Sequence of chain 1.C:
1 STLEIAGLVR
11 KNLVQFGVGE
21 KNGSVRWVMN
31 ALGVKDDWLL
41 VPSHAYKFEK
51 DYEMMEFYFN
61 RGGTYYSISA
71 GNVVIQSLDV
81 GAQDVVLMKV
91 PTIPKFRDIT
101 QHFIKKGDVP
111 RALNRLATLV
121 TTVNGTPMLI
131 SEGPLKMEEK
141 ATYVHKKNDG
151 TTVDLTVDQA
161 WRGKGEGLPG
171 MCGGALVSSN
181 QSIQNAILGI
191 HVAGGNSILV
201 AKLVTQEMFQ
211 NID

Binding-site contacts:
Ligand atom C1 contacts residue GLY170 of chain 1.C at 3.5 Å.
Ligand atom CE1 contacts residue GLY170 of chain 1.C at 3.8 Å.
Ligand atom CA2 contacts residue GLY170 of chain 1.C at 4.0 Å.
Ligand atom C2 contacts residue GLY170 of chain 1.C at 3.1 Å.
Ligand atom CH3 contacts residue CYS172 of chain 1.C at 1.9 Å (hydrophobic).
Ligand atom CD2 contacts residue VAL28 of chain 1.C at 3.0 Å (hydrophobic).
Ligand atom CG1 contacts residue VAL28 of chain 1.C at 3.6 Å (hydrophobic).
Ligand atom CE2 contacts residue TRP27 of chain 1.C at 4.1 Å (hydrophobic).
Ligand atom O2 contacts residue GLY170 of chain 1.C at 2.4 Å (h-bond).
Ligand atom CE2 contacts residue MET29 of chain 1.C at 3.1 Å (hydrophobic).
Ligand atom CG1 contacts residue MET29 of chain 1.C at 3.9 Å (hydrophobic).
Ligand atom N contacts residue VAL28 of chain 1.C at 2.8 Å (h-bond).
Ligand atom CE2 contacts residue VAL28 of chain 1.C at 3.6 Å (hydrophobic).
Ligand atom CG2 contacts residue LYS147 of chain 1.C at 3.2 Å.
Ligand atom O2 contacts residue PRO169 of chain 1.C at 3.0 Å.
Ligand atom CZ contacts residue GLN15 of chain 1.C at 4.0 Å.
Ligand atom CZ contacts residue ASN30 of chain 1.C at 3.9 Å.
Ligand atom C1 contacts residue CYS172 of chain 1.C at 2.9 Å (hydrophobic).
Ligand atom CB2 contacts residue VAL28 of chain 1.C at 3.6 Å (hydrophobic).
Ligand atom CG contacts residue TRP27 of chain 1.C at 3.9 Å (hydrophobic).
Ligand atom CD2 contacts residue MET29 of chain 1.C at 3.2 Å (hydrophobic).
Ligand atom O1 contacts residue PRO169 of chain 1.C at 4.0 Å.
Ligand atom N2 contacts residue CYS172 of chain 1.C at 3.5 Å (h-bond).
Ligand atom CB contacts residue VAL28 of chain 1.C at 3.3 Å (hydrophobic).
Ligand atom CE1 contacts residue ASN30 of chain 1.C at 4.0 Å.
Ligand atom C1 contacts residue MET171 of chain 1.C at 4.0 Å (hydrophobic).
Ligand atom CG contacts residue VAL28 of chain 1.C at 3.2 Å (hydrophobic).
Ligand atom C2 contacts residue VAL28 of chain 1.C at 3.6 Å (hydrophobic).
Ligand atom CD1 contacts residue GLY170 of chain 1.C at 3.4 Å.
Ligand atom CZ contacts residue MET29 of chain 1.C at 3.4 Å (hydrophobic).
Ligand atom CA2 contacts residue VAL28 of chain 1.C at 3.5 Å (hydrophobic).
Ligand atom N contacts residue GLY170 of chain 1.C at 3.6 Å.
Ligand atom CA contacts residue VAL28 of chain 1.C at 3.6 Å (hydrophobic).
Ligand atom O1 contacts residue CYS172 of chain 1.C at 2.8 Å (h-bond).
Ligand atom CB contacts residue TRP27 of chain 1.C at 3.7 Å (hydrophobic).
Ligand atom CD2 contacts residue TRP27 of chain 1.C at 3.2 Å (hydrophobic).
Ligand atom CE1 contacts residue THR122 of chain 1.C at 3.8 Å.
Ligand atom O1 contacts residue MET171 of chain 1.C at 3.1 Å (h-bond).
Ligand atom CA contacts residue GLY170 of chain 1.C at 3.7 Å.
Ligand atom O1 contacts residue GLY170 of chain 1.C at 2.8 Å (h-bond).

The small molecule below binds the protein below.
Small molecule (SMILES): CC(C)[C@H](NC(=O)CI)C(=O)N[C@@H](Cc1ccccc1)C(N)=O